Binding-site contacts:
Ligand atom C5 contacts residue GLU166 of chain 2.A at 3.6 Å.
Ligand atom C15 contacts residue MET49 of chain 2.A at 3.5 Å (hydrophobic).
Ligand atom C5 contacts residue LEU141 of chain 2.A at 3.8 Å (hydrophobic).
Ligand atom C14 contacts residue MET49 of chain 2.A at 3.4 Å (hydrophobic).
Ligand atom C12 contacts residue GLN189 of chain 2.A at 3.4 Å.
Ligand atom N1 contacts residue SER144 of chain 2.A at 3.8 Å.
Ligand atom C13 contacts residue GLN189 of chain 2.A at 3.5 Å.
Ligand atom C6 contacts residue LEU141 of chain 2.A at 3.7 Å (hydrophobic).
Ligand atom C14 contacts residue ARG188 of chain 2.A at 3.7 Å.
Ligand atom C6 contacts residue GLU166 of chain 2.A at 3.6 Å.
Ligand atom N1 contacts residue GLU166 of chain 2.A at 3.7 Å.
Ligand atom N contacts residue CYS145 of chain 2.A at 3.8 Å.
Ligand atom C4 contacts residue HIS163 of chain 2.A at 3.3 Å.
Ligand atom C5 contacts residue PHE140 of chain 2.A at 3.0 Å (hydrophobic).
Ligand atom C6 contacts residue PHE140 of chain 2.A at 3.7 Å (hydrophobic).
Ligand atom O contacts residue MET165 of chain 2.A at 3.5 Å.
Ligand atom C14 contacts residue ASP187 of chain 2.A at 4.0 Å.
Ligand atom CL contacts residue MET165 of chain 2.A at 3.6 Å.
Ligand atom C15 contacts residue HIS164 of chain 2.A at 3.8 Å.
Ligand atom C6 contacts residue ASN142 of chain 2.A at 3.9 Å.
Ligand atom C10 contacts residue ASN142 of chain 2.A at 3.7 Å.
Ligand atom C13 contacts residue MET49 of chain 2.A at 3.7 Å (hydrophobic).
Ligand atom C16 contacts residue HIS164 of chain 2.A at 3.1 Å.
Ligand atom N3 contacts residue ASN142 of chain 2.A at 3.6 Å (h-bond).
Ligand atom CL contacts residue ASP187 of chain 2.A at 3.0 Å.
Ligand atom C16 contacts residue MET165 of chain 2.A at 3.5 Å (hydrophobic).
Ligand atom C4 contacts residue CYS145 of chain 2.A at 3.9 Å (hydrophobic).
Ligand atom N1 contacts residue PHE140 of chain 2.A at 3.7 Å.
Ligand atom N1 contacts residue HIS163 of chain 2.A at 2.9 Å (h-bond).
Ligand atom CL contacts residue HIS164 of chain 2.A at 3.8 Å.
Ligand atom C15 contacts residue HIS41 of chain 2.A at 4.0 Å.
Ligand atom C15 contacts residue MET165 of chain 2.A at 3.4 Å (hydrophobic).
Ligand atom C16 contacts residue HIS41 of chain 2.A at 3.5 Å.
Ligand atom C14 contacts residue GLN189 of chain 2.A at 4.0 Å.
Ligand atom C13 contacts residue ARG188 of chain 2.A at 3.9 Å.
Ligand atom O contacts residue GLU166 of chain 2.A at 3.3 Å (salt-bridge).
Ligand atom C16 contacts residue MET49 of chain 2.A at 4.0 Å (hydrophobic).
Ligand atom CL contacts residue HIS41 of chain 2.A at 3.5 Å.
Ligand atom C14 contacts residue MET165 of chain 2.A at 3.6 Å (hydrophobic).
Ligand atom C4 contacts residue GLU166 of chain 2.A at 3.8 Å.

A protein and the small-molecule ligand that binds it are described below.
Small molecule (SMILES): C[C@@H](C(=O)Nc1cnccc1-n1cccn1)c1cccc(Cl)c1

Sequence of chain 2.A:
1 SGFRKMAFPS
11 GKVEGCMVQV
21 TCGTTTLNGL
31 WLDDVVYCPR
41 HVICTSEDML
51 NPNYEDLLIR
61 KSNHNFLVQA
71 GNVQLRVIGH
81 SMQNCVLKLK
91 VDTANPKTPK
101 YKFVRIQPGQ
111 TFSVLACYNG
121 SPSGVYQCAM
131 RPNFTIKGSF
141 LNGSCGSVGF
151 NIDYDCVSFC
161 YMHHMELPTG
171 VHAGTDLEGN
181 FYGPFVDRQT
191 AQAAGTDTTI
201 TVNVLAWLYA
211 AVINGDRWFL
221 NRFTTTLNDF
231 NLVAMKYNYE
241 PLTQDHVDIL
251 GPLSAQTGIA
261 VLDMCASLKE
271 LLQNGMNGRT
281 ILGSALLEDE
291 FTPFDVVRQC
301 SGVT